This protein binds this small molecule.
Small molecule (SMILES): CCCCCCCCCCC(CCCCCCCCCC)(CO[C@H]1O[C@@H](CO)[C@H](O[C@@H]2O[C@@H](CO)[C@H](O)[C@@H](O)[C@@H]2O)[C@@H](O)[C@@H]1O)CO[C@H]1O[C@@H](CO)[C@H](O[C@@H]2O[C@@H](CO)[C@H](O)[C@@H](O)[C@@H]2O)[C@@H](O)[C@H]1O

Sequence of chain 1.A:
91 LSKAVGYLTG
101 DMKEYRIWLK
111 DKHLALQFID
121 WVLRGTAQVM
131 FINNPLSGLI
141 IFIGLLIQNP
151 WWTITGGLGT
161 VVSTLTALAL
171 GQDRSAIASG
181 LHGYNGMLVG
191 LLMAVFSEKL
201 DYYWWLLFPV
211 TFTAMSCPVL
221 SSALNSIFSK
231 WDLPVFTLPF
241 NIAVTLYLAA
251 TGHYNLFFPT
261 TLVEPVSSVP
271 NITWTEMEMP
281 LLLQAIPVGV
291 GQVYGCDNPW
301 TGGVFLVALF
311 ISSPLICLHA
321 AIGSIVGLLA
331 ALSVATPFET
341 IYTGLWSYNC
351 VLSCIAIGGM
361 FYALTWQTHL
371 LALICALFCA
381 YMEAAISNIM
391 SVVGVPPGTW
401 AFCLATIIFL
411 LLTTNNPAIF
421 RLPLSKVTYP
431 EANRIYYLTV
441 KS

Binding-site contacts:
Ligand atom CBJ contacts residue TRP204 of chain 1.A at 4.1 Å (hydrophobic).
Ligand atom CBD contacts residue TRP204 of chain 1.A at 3.9 Å (hydrophobic).
Ligand atom OBV contacts residue TRP205 of chain 1.A at 4.0 Å.
Ligand atom CBQ contacts residue TRP204 of chain 1.A at 3.8 Å (hydrophobic).
Ligand atom CCJ contacts residue TRP205 of chain 1.A at 3.9 Å (hydrophobic).
Ligand atom CBQ contacts residue TRP205 of chain 1.A at 4.2 Å (hydrophobic).
Ligand atom CBG contacts residue PHE208 of chain 1.A at 3.6 Å (hydrophobic).
Ligand atom CBI contacts residue PHE208 of chain 1.A at 3.7 Å (hydrophobic).
Ligand atom CCM contacts residue TRP204 of chain 1.A at 4.3 Å (hydrophobic).
Ligand atom CBC contacts residue PHE208 of chain 1.A at 3.8 Å (hydrophobic).
Ligand atom CBT contacts residue TRP205 of chain 1.A at 4.3 Å (hydrophobic).
Ligand atom OBV contacts residue TRP204 of chain 1.A at 4.3 Å.
Ligand atom CBH contacts residue TRP204 of chain 1.A at 3.6 Å (hydrophobic).
Ligand atom CBK contacts residue TRP204 of chain 1.A at 3.7 Å (hydrophobic).
Ligand atom CBE contacts residue PHE208 of chain 1.A at 3.6 Å (hydrophobic).
Ligand atom CBR contacts residue TRP204 of chain 1.A at 3.7 Å (hydrophobic).
Ligand atom CBC contacts residue LEU207 of chain 1.A at 3.7 Å (hydrophobic).
Ligand atom CBE contacts residue TRP204 of chain 1.A at 3.7 Å (hydrophobic).
Ligand atom CBE contacts residue LEU207 of chain 1.A at 3.9 Å (hydrophobic).
Ligand atom CBA contacts residue LEU207 of chain 1.A at 4.2 Å (hydrophobic).
Ligand atom CBF contacts residue TRP204 of chain 1.A at 4.5 Å (hydrophobic).